Sequence of chain 2.A:
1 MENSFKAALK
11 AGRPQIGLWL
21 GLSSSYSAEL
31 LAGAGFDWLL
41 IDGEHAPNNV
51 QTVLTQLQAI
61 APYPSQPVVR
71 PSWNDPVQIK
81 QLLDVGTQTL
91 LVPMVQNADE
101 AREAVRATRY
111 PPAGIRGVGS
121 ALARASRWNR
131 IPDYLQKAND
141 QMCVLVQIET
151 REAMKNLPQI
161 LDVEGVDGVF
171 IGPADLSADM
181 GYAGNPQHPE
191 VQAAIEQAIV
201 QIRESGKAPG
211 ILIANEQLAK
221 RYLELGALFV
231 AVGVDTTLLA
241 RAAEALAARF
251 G

Sequence of chain 3.A:
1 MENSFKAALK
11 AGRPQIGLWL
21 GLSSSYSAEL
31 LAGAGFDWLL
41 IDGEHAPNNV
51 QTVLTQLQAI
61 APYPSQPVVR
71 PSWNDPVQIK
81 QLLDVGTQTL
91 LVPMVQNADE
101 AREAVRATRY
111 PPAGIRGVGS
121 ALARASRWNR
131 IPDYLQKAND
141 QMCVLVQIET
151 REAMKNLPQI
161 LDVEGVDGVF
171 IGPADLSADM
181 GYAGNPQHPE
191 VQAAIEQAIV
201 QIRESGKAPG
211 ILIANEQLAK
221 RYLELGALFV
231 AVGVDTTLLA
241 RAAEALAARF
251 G

Binding-site contacts:
Ligand atom OAB contacts residue PYR1 of chain 3.C at 0.7 Å (h-bond).
Ligand atom OAD contacts residue GLY119 of chain 2.A at 3.7 Å.
Ligand atom CAJ contacts residue MG1 of chain 3.F at 3.4 Å.
Ligand atom O10 contacts residue GLY172 of chain 3.A at 3.9 Å.
Ligand atom OAE contacts residue ALA174 of chain 3.A at 3.4 Å.
Ligand atom OAB contacts residue GLY172 of chain 3.A at 3.1 Å.
Ligand atom CAL contacts residue MG1 of chain 3.F at 3.2 Å.
Ligand atom CAI contacts residue ALA121 of chain 2.A at 3.8 Å (hydrophobic).
Ligand atom O10 contacts residue PHE170 of chain 3.A at 3.8 Å.
Ligand atom CAJ contacts residue PYR1 of chain 3.C at 0.3 Å.
Ligand atom OAA contacts residue ALA121 of chain 2.A at 3.8 Å.
Ligand atom CAL contacts residue GLY172 of chain 3.A at 3.9 Å.
Ligand atom O10 contacts residue ARG70 of chain 3.A at 3.3 Å (salt-bridge).
Ligand atom O10 contacts residue PYR1 of chain 3.C at 0.4 Å (h-bond).
Ligand atom CAJ contacts residue ALA174 of chain 3.A at 3.7 Å (hydrophobic).
Ligand atom CAM contacts residue VAL118 of chain 2.A at 3.8 Å (hydrophobic).
Ligand atom CAF contacts residue LEU212 of chain 3.A at 3.8 Å (hydrophobic).
Ligand atom CAF contacts residue PYR1 of chain 3.C at 3.6 Å.
Ligand atom OAE contacts residue ASP175 of chain 3.A at 3.0 Å (salt-bridge).
Ligand atom OAB contacts residue ALA174 of chain 3.A at 3.0 Å (h-bond).
Ligand atom CAL contacts residue PYR1 of chain 3.C at 0.5 Å.
Ligand atom CAJ contacts residue PRO173 of chain 3.A at 3.8 Å (hydrophobic).
Ligand atom OAE contacts residue PYR1 of chain 3.C at 0.6 Å (h-bond).
Ligand atom OAC contacts residue VAL118 of chain 2.A at 3.2 Å (h-bond).
Ligand atom CAK contacts residue ALA121 of chain 2.A at 3.9 Å (hydrophobic).
Ligand atom CAK contacts residue GLY119 of chain 2.A at 3.8 Å.
Ligand atom CAG contacts residue LEU212 of chain 3.A at 3.7 Å (hydrophobic).
Ligand atom O10 contacts residue MG1 of chain 3.F at 2.7 Å.
Ligand atom OAE contacts residue MG1 of chain 3.F at 2.8 Å.
Ligand atom CAM contacts residue PYR1 of chain 3.C at 2.8 Å.
Ligand atom CAJ contacts residue GLY172 of chain 3.A at 3.2 Å.
Ligand atom OAE contacts residue GLY172 of chain 3.A at 3.4 Å.
Ligand atom O10 contacts residue GLN147 of chain 3.A at 3.3 Å (h-bond).
Ligand atom OAB contacts residue PRO173 of chain 3.A at 3.0 Å.
Ligand atom OAC contacts residue ARG70 of chain 3.A at 3.2 Å (salt-bridge).
Ligand atom OAC contacts residue PYR1 of chain 3.C at 3.4 Å.
Ligand atom OAC contacts residue HIS45 of chain 3.A at 3.6 Å.
Ligand atom OAD contacts residue ALA174 of chain 3.A at 3.8 Å.
Ligand atom CAG contacts residue PYR1 of chain 3.C at 1.3 Å.
Ligand atom OAD contacts residue SER120 of chain 2.A at 3.9 Å.

This protein binds this small molecule.
Small molecule (SMILES): O=C(O)CC[C@@H](O)CC(=O)C(=O)O